Binding-site contacts:
Ligand atom C4 contacts residue ASN57 of chain 1.A at 4.2 Å.
Ligand atom C6 contacts residue TYR88 of chain 1.A at 4.3 Å (hydrophobic).
Ligand atom O6 contacts residue TYR88 of chain 1.A at 3.6 Å (h-bond).
Ligand atom C5 contacts residue ASN57 of chain 1.A at 3.6 Å.
Ligand atom O7 contacts residue ASN57 of chain 1.A at 3.3 Å (h-bond).
Ligand atom C8 contacts residue ASN57 of chain 1.A at 4.4 Å.
Ligand atom O5 contacts residue TYR88 of chain 1.A at 3.4 Å (h-bond).
Ligand atom C8 contacts residue GLU56 of chain 1.A at 3.4 Å.
Ligand atom C3 contacts residue ASN57 of chain 1.A at 3.8 Å.
Ligand atom C7 contacts residue ASN57 of chain 1.A at 3.2 Å.
Ligand atom C1 contacts residue ASN57 of chain 1.A at 1.4 Å.
Ligand atom C2 contacts residue ASN57 of chain 1.A at 2.5 Å.
Ligand atom N2 contacts residue ASN57 of chain 1.A at 2.9 Å (h-bond).
Ligand atom C5 contacts residue TYR88 of chain 1.A at 4.4 Å (hydrophobic).
Ligand atom O5 contacts residue ASN57 of chain 1.A at 2.3 Å (h-bond).
Ligand atom C1 contacts residue TYR88 of chain 1.A at 4.3 Å (hydrophobic).

Sequence of chain 1.A:
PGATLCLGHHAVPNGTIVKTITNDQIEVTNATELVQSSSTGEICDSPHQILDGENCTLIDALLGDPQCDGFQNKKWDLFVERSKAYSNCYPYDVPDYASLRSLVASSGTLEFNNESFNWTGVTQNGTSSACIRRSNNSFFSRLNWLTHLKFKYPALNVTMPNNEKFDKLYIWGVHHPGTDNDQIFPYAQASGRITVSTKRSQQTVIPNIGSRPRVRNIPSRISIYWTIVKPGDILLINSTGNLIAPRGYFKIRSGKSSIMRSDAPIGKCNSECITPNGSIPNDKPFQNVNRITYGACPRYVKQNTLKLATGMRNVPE

A protein and the small-molecule ligand that binds it are described below.
Small molecule (SMILES): CC(=O)N[C@@H]1[C@@H](O)[C@H](O)[C@@H](CO)O[C@H]1O